Sequence of chain 1.H:
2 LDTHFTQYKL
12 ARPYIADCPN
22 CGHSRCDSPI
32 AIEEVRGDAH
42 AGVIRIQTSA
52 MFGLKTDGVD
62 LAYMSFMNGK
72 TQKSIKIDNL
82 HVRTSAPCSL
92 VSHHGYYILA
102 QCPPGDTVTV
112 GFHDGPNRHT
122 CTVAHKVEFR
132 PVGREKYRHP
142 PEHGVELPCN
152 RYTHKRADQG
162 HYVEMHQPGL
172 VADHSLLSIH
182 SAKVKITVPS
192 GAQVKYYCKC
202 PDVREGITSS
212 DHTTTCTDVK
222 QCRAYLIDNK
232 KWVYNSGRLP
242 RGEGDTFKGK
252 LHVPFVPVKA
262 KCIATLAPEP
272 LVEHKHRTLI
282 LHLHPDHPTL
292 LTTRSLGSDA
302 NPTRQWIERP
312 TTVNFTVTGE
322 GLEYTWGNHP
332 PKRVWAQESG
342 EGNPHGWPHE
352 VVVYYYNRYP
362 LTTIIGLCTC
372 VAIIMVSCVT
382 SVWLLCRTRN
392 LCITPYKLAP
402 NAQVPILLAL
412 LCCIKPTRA

Sequence of chain 1.F:
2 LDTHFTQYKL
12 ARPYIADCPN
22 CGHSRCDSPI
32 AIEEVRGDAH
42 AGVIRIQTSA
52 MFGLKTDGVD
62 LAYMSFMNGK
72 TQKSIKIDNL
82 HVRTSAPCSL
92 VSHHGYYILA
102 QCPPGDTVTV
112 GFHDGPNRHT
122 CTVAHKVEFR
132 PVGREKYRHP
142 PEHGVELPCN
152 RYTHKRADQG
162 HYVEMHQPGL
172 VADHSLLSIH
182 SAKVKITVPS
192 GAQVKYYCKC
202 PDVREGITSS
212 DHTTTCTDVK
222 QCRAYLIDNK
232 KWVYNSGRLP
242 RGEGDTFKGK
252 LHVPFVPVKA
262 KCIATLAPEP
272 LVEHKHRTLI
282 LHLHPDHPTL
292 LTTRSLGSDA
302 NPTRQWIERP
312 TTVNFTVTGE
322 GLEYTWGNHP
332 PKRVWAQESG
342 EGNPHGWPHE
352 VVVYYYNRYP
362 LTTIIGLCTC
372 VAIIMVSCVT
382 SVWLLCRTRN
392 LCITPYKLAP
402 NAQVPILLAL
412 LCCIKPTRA

The protein below binds the small molecule below.
Small molecule (SMILES): O=C(O)[C@@H]1O[C@H](O[C@H]2[C@@H](OS(=O)(=O)O)O[C@@H](O)[C@H](NS(=O)(=O)O)[C@H]2O)[C@@H](OS(=O)(=O)O)[C@H](O)[C@@H]1O

Binding-site contacts:
Ligand atom SAG contacts residue ASN80 of chain 1.D at 4.3 Å.
Ligand atom OBI contacts residue HIS82 of chain 1.F at 2.9 Å.
Ligand atom O6B contacts residue ASN80 of chain 1.D at 3.0 Å (h-bond).
Ligand atom SBG contacts residue HIS82 of chain 1.F at 4.0 Å.
Ligand atom OAB contacts residue ARG119 of chain 1.H at 3.5 Å.
Ligand atom OBF contacts residue HIS114 of chain 1.F at 3.9 Å.
Ligand atom C5 contacts residue HIS82 of chain 1.H at 4.0 Å.
Ligand atom O1 contacts residue HIS114 of chain 1.H at 2.8 Å (h-bond).
Ligand atom SAG contacts residue HIS82 of chain 1.D at 3.7 Å.
Ligand atom O3 contacts residue HIS114 of chain 1.D at 3.3 Å (h-bond).
Ligand atom OAH contacts residue ASN80 of chain 1.D at 3.2 Å (h-bond).
Ligand atom OBC contacts residue HIS82 of chain 1.F at 3.2 Å (h-bond).
Ligand atom SBB contacts residue HIS82 of chain 1.F at 3.5 Å (h-bond).
Ligand atom OBI contacts residue HIS114 of chain 1.F at 3.0 Å (h-bond).
Ligand atom OAF contacts residue HIS82 of chain 1.D at 3.2 Å (h-bond).
Ligand atom C6 contacts residue ASN80 of chain 1.D at 3.8 Å.
Ligand atom OBH contacts residue HIS114 of chain 1.F at 3.1 Å (h-bond).
Ligand atom OBE contacts residue HIS82 of chain 1.F at 2.9 Å (h-bond).
Ligand atom N2 contacts residue HIS114 of chain 1.H at 4.1 Å.
Ligand atom O4 contacts residue ASN80 of chain 1.D at 3.1 Å (h-bond).
Ligand atom O1 contacts residue HIS82 of chain 1.H at 3.6 Å.
Ligand atom O5 contacts residue HIS82 of chain 1.H at 3.2 Å (h-bond).
Ligand atom OBA contacts residue HIS114 of chain 1.D at 3.0 Å (h-bond).
Ligand atom C4 contacts residue ASN80 of chain 1.D at 4.0 Å.
Ligand atom SAG contacts residue HIS114 of chain 1.H at 4.1 Å.
Ligand atom OBC contacts residue HIS114 of chain 1.D at 4.1 Å.
Ligand atom OAF contacts residue HIS114 of chain 1.H at 4.1 Å.
Ligand atom C1 contacts residue HIS82 of chain 1.H at 3.7 Å.
Ligand atom OAB contacts residue HIS114 of chain 1.H at 3.3 Å.
Ligand atom O3 contacts residue HIS82 of chain 1.D at 3.9 Å.
Ligand atom C3 contacts residue HIS82 of chain 1.D at 4.3 Å.
Ligand atom O2 contacts residue HIS82 of chain 1.F at 4.0 Å.
Ligand atom C1 contacts residue HIS114 of chain 1.H at 3.5 Å.
Ligand atom OAH contacts residue HIS82 of chain 1.D at 3.1 Å (h-bond).
Ligand atom C2 contacts residue HIS82 of chain 1.D at 4.2 Å.
Ligand atom SBB contacts residue HIS114 of chain 1.D at 4.2 Å.
Ligand atom OBF contacts residue HIS82 of chain 1.F at 3.9 Å.
Ligand atom SBG contacts residue HIS114 of chain 1.F at 3.5 Å (h-bond).
Ligand atom OBA contacts residue HIS82 of chain 1.D at 4.3 Å.
Ligand atom O4 contacts residue HIS114 of chain 1.D at 3.6 Å.

Sequence of chain 1.D:
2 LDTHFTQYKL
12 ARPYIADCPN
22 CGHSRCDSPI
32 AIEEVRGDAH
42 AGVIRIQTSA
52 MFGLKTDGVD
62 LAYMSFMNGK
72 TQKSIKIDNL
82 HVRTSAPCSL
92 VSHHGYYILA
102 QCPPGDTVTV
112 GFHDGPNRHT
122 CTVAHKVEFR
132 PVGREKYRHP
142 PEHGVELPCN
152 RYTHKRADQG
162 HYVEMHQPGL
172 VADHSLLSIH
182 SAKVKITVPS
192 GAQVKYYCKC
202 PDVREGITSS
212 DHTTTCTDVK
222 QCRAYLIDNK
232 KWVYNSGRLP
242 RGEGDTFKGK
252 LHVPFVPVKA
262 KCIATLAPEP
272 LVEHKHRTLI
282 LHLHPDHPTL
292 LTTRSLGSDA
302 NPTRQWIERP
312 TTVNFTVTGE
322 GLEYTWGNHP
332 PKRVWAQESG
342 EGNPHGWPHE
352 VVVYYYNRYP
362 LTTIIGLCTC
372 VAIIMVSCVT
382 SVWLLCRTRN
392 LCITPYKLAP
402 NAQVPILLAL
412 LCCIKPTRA